Sequence of chain 1.C:
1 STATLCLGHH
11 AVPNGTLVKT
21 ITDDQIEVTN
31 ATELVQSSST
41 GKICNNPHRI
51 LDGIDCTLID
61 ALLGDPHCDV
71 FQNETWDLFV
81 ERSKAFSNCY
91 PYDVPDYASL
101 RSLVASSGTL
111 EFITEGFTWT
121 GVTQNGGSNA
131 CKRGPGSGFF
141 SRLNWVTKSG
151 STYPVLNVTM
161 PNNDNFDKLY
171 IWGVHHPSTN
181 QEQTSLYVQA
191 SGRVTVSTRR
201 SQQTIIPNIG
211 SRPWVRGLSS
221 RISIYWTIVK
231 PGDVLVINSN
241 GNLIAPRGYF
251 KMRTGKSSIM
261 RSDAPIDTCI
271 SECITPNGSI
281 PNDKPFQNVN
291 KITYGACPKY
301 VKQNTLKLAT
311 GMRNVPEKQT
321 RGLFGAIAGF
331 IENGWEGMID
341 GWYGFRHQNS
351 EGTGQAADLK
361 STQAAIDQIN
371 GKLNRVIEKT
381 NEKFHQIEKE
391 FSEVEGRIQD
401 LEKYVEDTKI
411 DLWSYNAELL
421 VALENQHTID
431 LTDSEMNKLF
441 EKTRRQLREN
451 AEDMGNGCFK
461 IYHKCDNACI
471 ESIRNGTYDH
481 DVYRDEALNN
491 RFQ

Binding-site contacts:
Ligand atom C2 contacts residue TRP214 of chain 1.B at 4.0 Å (hydrophobic).
Ligand atom O5 contacts residue TRP214 of chain 1.B at 4.2 Å.
Ligand atom O3 contacts residue SER211 of chain 1.B at 4.4 Å.
Ligand atom C3 contacts residue ASN157 of chain 1.C at 3.8 Å.
Ligand atom C6 contacts residue TRP214 of chain 1.B at 3.2 Å (hydrophobic).
Ligand atom O4 contacts residue GLN1 of chain 1.N at 4.1 Å.
Ligand atom O7 contacts residue TRP214 of chain 1.B at 4.0 Å.
Ligand atom O2 contacts residue TRP214 of chain 1.B at 2.8 Å.
Ligand atom C1 contacts residue ASN157 of chain 1.C at 1.4 Å.
Ligand atom C6 contacts residue THR159 of chain 1.C at 3.3 Å.
Ligand atom O6 contacts residue THR159 of chain 1.C at 3.4 Å.
Ligand atom C7 contacts residue TRP214 of chain 1.B at 3.5 Å (hydrophobic).
Ligand atom C6 contacts residue VAL158 of chain 1.C at 4.1 Å (hydrophobic).
Ligand atom C2 contacts residue TRP214 of chain 1.B at 4.1 Å (hydrophobic).
Ligand atom C5 contacts residue SER211 of chain 1.B at 4.4 Å.
Ligand atom C2 contacts residue SER211 of chain 1.B at 3.5 Å.
Ligand atom C3 contacts residue SER211 of chain 1.B at 3.5 Å.
Ligand atom C8 contacts residue TRP214 of chain 1.B at 4.0 Å (hydrophobic).
Ligand atom C2 contacts residue ASN157 of chain 1.C at 2.4 Å.
Ligand atom N2 contacts residue TRP214 of chain 1.B at 3.0 Å.
Ligand atom C7 contacts residue SER211 of chain 1.B at 4.2 Å.
Ligand atom N2 contacts residue ASN157 of chain 1.C at 2.9 Å (h-bond).
Ligand atom C1 contacts residue TRP214 of chain 1.B at 4.4 Å (hydrophobic).
Ligand atom C5 contacts residue TRP214 of chain 1.B at 3.4 Å (hydrophobic).
Ligand atom C5 contacts residue ASN157 of chain 1.C at 3.7 Å.
Ligand atom C4 contacts residue TRP214 of chain 1.B at 4.3 Å (hydrophobic).
Ligand atom O5 contacts residue VAL158 of chain 1.C at 4.2 Å.
Ligand atom O7 contacts residue ASN157 of chain 1.C at 3.7 Å.
Ligand atom C7 contacts residue ASN157 of chain 1.C at 3.7 Å.
Ligand atom C7 contacts residue SER219 of chain 1.B at 4.2 Å.
Ligand atom C1 contacts residue TRP214 of chain 1.B at 4.4 Å (hydrophobic).
Ligand atom O6 contacts residue TRP214 of chain 1.B at 3.8 Å.
Ligand atom O4 contacts residue TRP214 of chain 1.B at 3.7 Å.
Ligand atom C8 contacts residue SER211 of chain 1.B at 3.1 Å.
Ligand atom C8 contacts residue SER219 of chain 1.B at 3.3 Å.
Ligand atom N2 contacts residue SER211 of chain 1.B at 3.0 Å (h-bond).
Ligand atom C4 contacts residue ASN157 of chain 1.C at 4.2 Å.
Ligand atom O5 contacts residue SER211 of chain 1.B at 4.4 Å.
Ligand atom O5 contacts residue ASN157 of chain 1.C at 2.4 Å (h-bond).
Ligand atom C1 contacts residue SER211 of chain 1.B at 3.4 Å.

This protein binds this small molecule.
Small molecule (SMILES): CC(=O)N[C@H]1[C@H](O[C@H]2[C@H](O)[C@@H](NC(C)=O)CO[C@@H]2CO)O[C@H](CO)[C@@H](O[C@@H]2O[C@H](CO[C@H]3O[C@H](CO)[C@@H](O)[C@H](O)[C@@H]3O)[C@@H](O)[C@H](O[C@H]3O[C@H](CO)[C@@H](O)[C@H](O)[C@@H]3O[C@H]3O[C@H](CO)[C@@H](O)[C@H](O)[C@@H]3O)[C@@H]2O)[C@@H]1O

Sequence of chain 1.B:
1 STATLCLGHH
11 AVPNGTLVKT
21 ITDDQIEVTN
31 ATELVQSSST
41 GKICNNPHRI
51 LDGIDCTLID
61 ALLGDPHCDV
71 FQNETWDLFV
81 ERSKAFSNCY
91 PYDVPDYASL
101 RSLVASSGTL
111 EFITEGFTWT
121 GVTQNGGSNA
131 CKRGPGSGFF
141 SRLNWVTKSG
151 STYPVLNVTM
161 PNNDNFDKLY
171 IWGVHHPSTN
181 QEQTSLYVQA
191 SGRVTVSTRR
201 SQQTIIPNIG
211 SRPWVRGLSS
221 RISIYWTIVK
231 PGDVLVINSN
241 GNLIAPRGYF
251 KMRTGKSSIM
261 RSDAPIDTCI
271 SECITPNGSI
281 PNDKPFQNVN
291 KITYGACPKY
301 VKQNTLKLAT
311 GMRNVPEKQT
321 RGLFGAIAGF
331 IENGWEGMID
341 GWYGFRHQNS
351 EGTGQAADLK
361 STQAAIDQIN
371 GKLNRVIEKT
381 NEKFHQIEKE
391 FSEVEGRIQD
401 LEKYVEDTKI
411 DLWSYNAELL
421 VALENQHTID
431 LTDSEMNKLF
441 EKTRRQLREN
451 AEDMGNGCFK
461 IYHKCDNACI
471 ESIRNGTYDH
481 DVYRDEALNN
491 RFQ

Sequence of chain 1.N:
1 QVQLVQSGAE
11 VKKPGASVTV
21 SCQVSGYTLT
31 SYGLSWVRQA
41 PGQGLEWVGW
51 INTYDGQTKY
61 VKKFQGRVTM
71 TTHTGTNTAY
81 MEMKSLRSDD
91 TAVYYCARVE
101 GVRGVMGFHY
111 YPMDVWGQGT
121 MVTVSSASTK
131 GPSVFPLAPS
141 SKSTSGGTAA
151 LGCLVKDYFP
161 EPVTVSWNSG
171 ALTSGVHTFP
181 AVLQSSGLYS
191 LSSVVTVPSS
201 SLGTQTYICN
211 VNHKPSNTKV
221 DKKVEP